This protein binds this small molecule.
Small molecule (SMILES): CC(=O)N[C@H]1[C@H](O[C@H]2[C@H](O)[C@@H](NC(C)=O)CO[C@@H]2CO)O[C@H](CO)[C@@H](O[C@@H]2O[C@H](CO)[C@@H](O)[C@H](O)[C@@H]2O)[C@@H]1O

Sequence of chain 1.B:
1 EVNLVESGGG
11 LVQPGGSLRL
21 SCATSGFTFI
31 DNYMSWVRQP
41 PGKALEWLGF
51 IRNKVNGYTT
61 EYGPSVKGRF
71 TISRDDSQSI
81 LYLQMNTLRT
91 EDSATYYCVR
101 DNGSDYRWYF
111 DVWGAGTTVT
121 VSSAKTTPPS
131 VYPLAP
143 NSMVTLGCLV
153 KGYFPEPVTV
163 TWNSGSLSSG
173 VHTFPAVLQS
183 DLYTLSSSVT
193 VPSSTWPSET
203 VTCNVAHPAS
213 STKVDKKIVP

Sequence of chain 1.A:
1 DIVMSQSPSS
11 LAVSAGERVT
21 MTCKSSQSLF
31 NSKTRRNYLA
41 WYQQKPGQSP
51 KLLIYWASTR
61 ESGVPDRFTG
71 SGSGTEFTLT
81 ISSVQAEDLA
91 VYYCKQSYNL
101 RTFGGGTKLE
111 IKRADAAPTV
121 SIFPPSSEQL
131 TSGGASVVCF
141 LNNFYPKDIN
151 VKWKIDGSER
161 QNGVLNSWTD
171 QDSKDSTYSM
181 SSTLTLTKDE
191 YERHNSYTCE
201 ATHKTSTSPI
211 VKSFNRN

Binding-site contacts:
Ligand atom C1 contacts residue SER104 of chain 1.B at 4.2 Å.
Ligand atom O7 contacts residue ASN102 of chain 1.B at 4.0 Å.
Ligand atom C4 contacts residue ASN102 of chain 1.B at 4.3 Å.
Ligand atom C1 contacts residue ASP111 of chain 1.B at 3.8 Å.
Ligand atom O5 contacts residue TYR109 of chain 1.B at 3.8 Å.
Ligand atom C6 contacts residue ARG107 of chain 1.B at 4.3 Å.
Ligand atom C1 contacts residue ARG107 of chain 1.B at 4.0 Å.
Ligand atom N2 contacts residue SER104 of chain 1.B at 2.8 Å (h-bond).
Ligand atom C7 contacts residue ASN32 of chain 1.B at 3.6 Å.
Ligand atom C7 contacts residue ASN102 of chain 1.B at 3.5 Å.
Ligand atom N2 contacts residue ARG107 of chain 1.B at 4.4 Å.
Ligand atom C3 contacts residue ASN102 of chain 1.B at 3.8 Å.
Ligand atom O6 contacts residue GLU61 of chain 1.A at 4.4 Å.
Ligand atom C2 contacts residue SER104 of chain 1.B at 3.9 Å.
Ligand atom O7 contacts residue ARG100 of chain 1.B at 3.5 Å (salt-bridge).
Ligand atom C7 contacts residue ARG107 of chain 1.B at 3.9 Å.
Ligand atom C8 contacts residue ASN32 of chain 1.B at 2.8 Å.
Ligand atom C5 contacts residue ARG107 of chain 1.B at 3.9 Å.
Ligand atom C2 contacts residue ASP111 of chain 1.B at 4.4 Å.
Ligand atom C5 contacts residue ASN102 of chain 1.B at 3.7 Å.
Ligand atom C8 contacts residue SER104 of chain 1.B at 3.3 Å.
Ligand atom C5 contacts residue TYR109 of chain 1.B at 4.3 Å (hydrophobic).
Ligand atom O5 contacts residue ASP111 of chain 1.B at 3.7 Å.
Ligand atom C6 contacts residue TYR109 of chain 1.B at 4.0 Å (hydrophobic).
Ligand atom O7 contacts residue ASP105 of chain 1.B at 3.4 Å (salt-bridge).
Ligand atom O5 contacts residue ASN102 of chain 1.B at 2.4 Å (h-bond).
Ligand atom N2 contacts residue ASN102 of chain 1.B at 2.9 Å (h-bond).
Ligand atom C2 contacts residue ASN102 of chain 1.B at 2.4 Å.
Ligand atom C1 contacts residue ASN102 of chain 1.B at 1.4 Å.
Ligand atom O7 contacts residue ARG107 of chain 1.B at 3.2 Å (salt-bridge).
Ligand atom O5 contacts residue ARG107 of chain 1.B at 4.2 Å.
Ligand atom O7 contacts residue ASN32 of chain 1.B at 3.7 Å.
Ligand atom C3 contacts residue SER104 of chain 1.B at 4.1 Å.
Ligand atom C7 contacts residue SER104 of chain 1.B at 3.4 Å.
Ligand atom C8 contacts residue ASN102 of chain 1.B at 4.1 Å.
Ligand atom O6 contacts residue TYR109 of chain 1.B at 3.5 Å (h-bond).